Sequence of chain 1.A:
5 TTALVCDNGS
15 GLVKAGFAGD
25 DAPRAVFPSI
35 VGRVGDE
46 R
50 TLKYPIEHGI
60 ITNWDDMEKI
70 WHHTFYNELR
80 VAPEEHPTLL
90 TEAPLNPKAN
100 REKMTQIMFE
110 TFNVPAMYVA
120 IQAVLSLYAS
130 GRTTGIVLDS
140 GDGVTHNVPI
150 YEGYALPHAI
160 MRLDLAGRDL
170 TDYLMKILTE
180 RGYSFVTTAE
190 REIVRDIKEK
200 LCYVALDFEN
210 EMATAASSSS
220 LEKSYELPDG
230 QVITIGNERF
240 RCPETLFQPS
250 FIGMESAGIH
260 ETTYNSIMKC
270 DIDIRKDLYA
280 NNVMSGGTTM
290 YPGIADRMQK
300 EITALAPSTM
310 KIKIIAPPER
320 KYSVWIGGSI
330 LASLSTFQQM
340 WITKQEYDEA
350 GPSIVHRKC

The protein below binds the small molecule below.
Small molecule (SMILES): C/C1=C/C(=O)O[C@@H]2C[C@@H](CC[C@H](C)/C=C\CC1)O[C@@](O)([C@@H]1CSC(=O)N1)C2

Binding-site contacts:
Ligand atom N1 contacts residue ARG167 of chain 1.A at 3.6 Å.
Ligand atom C16 contacts residue TYR53 of chain 1.A at 3.7 Å (hydrophobic).
Ligand atom C13 contacts residue GLY15 of chain 1.A at 3.7 Å.
Ligand atom C8 contacts residue GLU191 of chain 1.A at 3.8 Å.
Ligand atom S1 contacts residue ARG190 of chain 1.A at 3.5 Å.
Ligand atom C9 contacts residue TYR53 of chain 1.A at 3.5 Å (hydrophobic).
Ligand atom C18 contacts residue THR170 of chain 1.A at 3.7 Å.
Ligand atom C5 contacts residue GLU191 of chain 1.A at 3.5 Å.
Ligand atom C17 contacts residue GLU191 of chain 1.A at 3.3 Å.
Ligand atom O4 contacts residue ARG194 of chain 1.A at 3.2 Å (salt-bridge).
Ligand atom C15 contacts residue TYR53 of chain 1.A at 3.7 Å (hydrophobic).
Ligand atom O2 contacts residue LEU16 of chain 1.A at 3.7 Å.
Ligand atom C1 contacts residue LEU16 of chain 1.A at 3.7 Å (hydrophobic).
Ligand atom O5 contacts residue THR170 of chain 1.A at 2.7 Å (h-bond).
Ligand atom O5 contacts residue ARG167 of chain 1.A at 3.6 Å.
Ligand atom O5 contacts residue LYS197 of chain 1.A at 3.7 Å.
Ligand atom C2 contacts residue ARG194 of chain 1.A at 3.6 Å.
Ligand atom S1 contacts residue GLU191 of chain 1.A at 3.5 Å (salt-bridge).
Ligand atom C10 contacts residue TYR53 of chain 1.A at 3.4 Å (hydrophobic).
Ligand atom O5 contacts residue ASP141 of chain 1.A at 3.6 Å.
Ligand atom O5 contacts residue ATP1 of chain 1.D at 3.8 Å.
Ligand atom O5 contacts residue ARG194 of chain 1.A at 3.5 Å.
Ligand atom O3 contacts residue TYR53 of chain 1.A at 2.7 Å (h-bond).
Ligand atom C17 contacts residue TYR53 of chain 1.A at 3.5 Å (hydrophobic).
Ligand atom C11 contacts residue TYR53 of chain 1.A at 3.6 Å (hydrophobic).
Ligand atom C17 contacts residue ARG190 of chain 1.A at 3.6 Å.
Ligand atom O5 contacts residue GLY166 of chain 1.A at 3.7 Å.
Ligand atom C6 contacts residue PRO32 of chain 1.A at 3.7 Å (hydrophobic).
Ligand atom O3 contacts residue GLU191 of chain 1.A at 3.6 Å.
Ligand atom O4 contacts residue GLU191 of chain 1.A at 2.8 Å (salt-bridge).
Ligand atom C15 contacts residue GLU191 of chain 1.A at 3.6 Å.
Ligand atom C19 contacts residue ARG194 of chain 1.A at 3.6 Å.
Ligand atom C7 contacts residue PRO32 of chain 1.A at 3.8 Å (hydrophobic).
Ligand atom C18 contacts residue ARG194 of chain 1.A at 3.8 Å.
Ligand atom C18 contacts residue ASP141 of chain 1.A at 3.6 Å.
Ligand atom C20 contacts residue GLU191 of chain 1.A at 3.4 Å.
Ligand atom N1 contacts residue ASP141 of chain 1.A at 2.8 Å (salt-bridge).
Ligand atom O1 contacts residue LEU16 of chain 1.A at 3.7 Å.
Ligand atom C14 contacts residue ASP141 of chain 1.A at 3.4 Å.
Ligand atom C12 contacts residue GLY15 of chain 1.A at 3.2 Å.